Sequence of chain 1.B:
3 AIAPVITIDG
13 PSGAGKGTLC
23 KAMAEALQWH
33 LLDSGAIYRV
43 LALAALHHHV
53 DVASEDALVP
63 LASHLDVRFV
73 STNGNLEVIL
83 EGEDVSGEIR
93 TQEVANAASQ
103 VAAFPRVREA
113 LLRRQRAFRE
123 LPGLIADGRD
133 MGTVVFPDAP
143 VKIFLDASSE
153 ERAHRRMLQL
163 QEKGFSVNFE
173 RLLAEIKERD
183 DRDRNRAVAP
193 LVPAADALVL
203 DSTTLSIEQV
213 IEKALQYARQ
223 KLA

Binding-site contacts:
Ligand atom O3' contacts residue SER101 of chain 1.B at 3.2 Å.
Ligand atom C2 contacts residue ARG110 of chain 1.B at 3.6 Å.
Ligand atom C6 contacts residue GLY37 of chain 1.B at 3.5 Å.
Ligand atom O5' contacts residue ARG131 of chain 1.B at 4.0 Å.
Ligand atom N3 contacts residue TYR40 of chain 1.B at 3.4 Å.
Ligand atom C4 contacts residue ARG131 of chain 1.B at 3.5 Å.
Ligand atom N1 contacts residue TYR40 of chain 1.B at 3.7 Å.
Ligand atom N4 contacts residue ARG131 of chain 1.B at 3.1 Å (salt-bridge).
Ligand atom O2 contacts residue ALA104 of chain 1.B at 3.4 Å.
Ligand atom N4 contacts residue TYR40 of chain 1.B at 3.8 Å.
Ligand atom C5 contacts residue SER36 of chain 1.B at 3.4 Å.
Ligand atom O5' contacts residue GLY37 of chain 1.B at 3.9 Å.
Ligand atom C5' contacts residue GLY37 of chain 1.B at 3.9 Å.
Ligand atom O1P contacts residue ARG131 of chain 1.B at 3.0 Å (salt-bridge).
Ligand atom O1P contacts residue SER14 of chain 1.B at 3.8 Å.
Ligand atom C1' contacts residue ALA104 of chain 1.B at 3.8 Å (hydrophobic).
Ligand atom N4 contacts residue ASP132 of chain 1.B at 2.9 Å (salt-bridge).
Ligand atom C6 contacts residue TYR40 of chain 1.B at 3.6 Å (hydrophobic).
Ligand atom C5' contacts residue ARG41 of chain 1.B at 3.7 Å.
Ligand atom N4 contacts residue SER36 of chain 1.B at 3.1 Å (h-bond).
Ligand atom O2 contacts residue ARG110 of chain 1.B at 2.9 Å (salt-bridge).
Ligand atom O4' contacts residue TYR40 of chain 1.B at 3.4 Å.
Ligand atom C5 contacts residue ARG131 of chain 1.B at 3.9 Å.
Ligand atom C4 contacts residue SER36 of chain 1.B at 3.7 Å.
Ligand atom O3' contacts residue ALA100 of chain 1.B at 4.0 Å.
Ligand atom O3P contacts residue ARG41 of chain 1.B at 3.0 Å (salt-bridge).
Ligand atom C5 contacts residue TYR40 of chain 1.B at 3.7 Å (hydrophobic).
Ligand atom C2 contacts residue TYR40 of chain 1.B at 3.8 Å (hydrophobic).
Ligand atom C5 contacts residue GLY37 of chain 1.B at 3.6 Å.
Ligand atom P contacts residue ARG131 of chain 1.B at 3.8 Å.
Ligand atom N3 contacts residue ARG110 of chain 1.B at 3.0 Å (salt-bridge).
Ligand atom O3P contacts residue ARG131 of chain 1.B at 3.8 Å.
Ligand atom O3P contacts residue SER14 of chain 1.B at 3.2 Å (h-bond).
Ligand atom N1 contacts residue ARG131 of chain 1.B at 4.0 Å.
Ligand atom C4 contacts residue TYR40 of chain 1.B at 3.4 Å (hydrophobic).
Ligand atom N3 contacts residue ARG131 of chain 1.B at 3.5 Å.
Ligand atom O2P contacts residue ARG41 of chain 1.B at 2.5 Å (salt-bridge).
Ligand atom N4 contacts residue GLY130 of chain 1.B at 3.8 Å.
Ligand atom P contacts residue ARG41 of chain 1.B at 3.7 Å.
Ligand atom C2 contacts residue ARG131 of chain 1.B at 3.7 Å.

A protein and the small-molecule ligand that binds it are described below.
Small molecule (SMILES): Nc1ccn([C@H]2C[C@H](O)[C@@H](COP(=O)(O)O)O2)c(=O)n1